Sequence of chain 1.E:
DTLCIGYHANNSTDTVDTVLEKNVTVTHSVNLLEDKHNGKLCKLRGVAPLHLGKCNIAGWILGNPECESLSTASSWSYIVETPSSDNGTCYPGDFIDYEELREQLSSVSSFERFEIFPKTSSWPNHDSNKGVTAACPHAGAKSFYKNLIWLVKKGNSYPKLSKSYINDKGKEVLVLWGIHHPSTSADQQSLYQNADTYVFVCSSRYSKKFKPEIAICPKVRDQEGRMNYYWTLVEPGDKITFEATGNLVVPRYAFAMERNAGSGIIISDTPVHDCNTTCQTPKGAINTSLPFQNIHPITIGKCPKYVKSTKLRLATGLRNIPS

A protein and the small-molecule ligand that binds it are described below.
Small molecule (SMILES): CC(=O)N[C@@H]1[C@@H](O)[C@H](O)[C@@H](CO)O[C@H]1O

Binding-site contacts:
Ligand atom C2 contacts residue ASN89 of chain 1.E at 2.2 Å.
Ligand atom C3 contacts residue ARG223 of chain 1.E at 3.9 Å.
Ligand atom O6 contacts residue ASP88 of chain 1.E at 3.0 Å.
Ligand atom C8 contacts residue ALA137 of chain 1.E at 4.4 Å (hydrophobic).
Ligand atom O7 contacts residue ASN66 of chain 1.E at 3.3 Å (h-bond).
Ligand atom C7 contacts residue CYS92 of chain 1.E at 4.2 Å (hydrophobic).
Ligand atom N2 contacts residue ASN89 of chain 1.E at 2.7 Å (h-bond).
Ligand atom O7 contacts residue GLU68 of chain 1.E at 4.4 Å.
Ligand atom O5 contacts residue ASP88 of chain 1.E at 4.3 Å.
Ligand atom C8 contacts residue CYS138 of chain 1.E at 4.1 Å (hydrophobic).
Ligand atom C8 contacts residue CYS92 of chain 1.E at 4.0 Å (hydrophobic).
Ligand atom C1 contacts residue GLU68 of chain 1.E at 4.2 Å.
Ligand atom N2 contacts residue ARG223 of chain 1.E at 3.7 Å.
Ligand atom O3 contacts residue ARG223 of chain 1.E at 2.9 Å (salt-bridge).
Ligand atom C8 contacts residue PRO139 of chain 1.E at 3.6 Å (hydrophobic).
Ligand atom C5 contacts residue ASN89 of chain 1.E at 3.6 Å.
Ligand atom O7 contacts residue CYS92 of chain 1.E at 3.7 Å.
Ligand atom C1 contacts residue ASN89 of chain 1.E at 1.4 Å.
Ligand atom O7 contacts residue ARG223 of chain 1.E at 3.6 Å.
Ligand atom C8 contacts residue ASN89 of chain 1.E at 4.3 Å.
Ligand atom C7 contacts residue ASN89 of chain 1.E at 3.0 Å.
Ligand atom C7 contacts residue GLU68 of chain 1.E at 3.7 Å.
Ligand atom C3 contacts residue ASN89 of chain 1.E at 3.6 Å.
Ligand atom O7 contacts residue ASN89 of chain 1.E at 2.8 Å (h-bond).
Ligand atom C6 contacts residue ASP88 of chain 1.E at 4.3 Å.
Ligand atom C7 contacts residue ARG223 of chain 1.E at 3.5 Å.
Ligand atom C8 contacts residue ASN66 of chain 1.E at 3.8 Å.
Ligand atom C7 contacts residue ASN66 of chain 1.E at 4.1 Å.
Ligand atom C4 contacts residue ARG223 of chain 1.E at 4.2 Å.
Ligand atom C4 contacts residue ASN89 of chain 1.E at 4.0 Å.
Ligand atom N2 contacts residue GLU68 of chain 1.E at 3.6 Å.
Ligand atom C2 contacts residue ARG223 of chain 1.E at 4.0 Å.
Ligand atom O5 contacts residue ASN89 of chain 1.E at 2.4 Å (h-bond).
Ligand atom C8 contacts residue ARG223 of chain 1.E at 3.8 Å.
Ligand atom C8 contacts residue GLU68 of chain 1.E at 3.7 Å.